Binding-site contacts:
Ligand atom C1A contacts residue PHE179 of chain 13.A at 3.5 Å (hydrophobic).
Ligand atom O1B contacts residue ILE98 of chain 13.A at 2.9 Å.
Ligand atom C2A contacts residue PHE179 of chain 13.A at 3.3 Å (hydrophobic).
Ligand atom C1A contacts residue TYR144 of chain 13.A at 3.1 Å (hydrophobic).
Ligand atom CM4 contacts residue PHE179 of chain 13.A at 3.9 Å (hydrophobic).
Ligand atom O1 contacts residue LEU100 of chain 13.A at 4.0 Å.
Ligand atom CM3 contacts residue TYR190 of chain 13.A at 3.9 Å (hydrophobic).
Ligand atom C6B contacts residue LEU181 of chain 13.A at 3.3 Å (hydrophobic).
Ligand atom CM6 contacts residue LEU181 of chain 13.A at 3.7 Å (hydrophobic).
Ligand atom O5A contacts residue ALA166 of chain 13.A at 3.9 Å.
Ligand atom C2C contacts residue ILE98 of chain 13.A at 4.0 Å (hydrophobic).
Ligand atom N2 contacts residue MET214 of chain 13.A at 3.8 Å.
Ligand atom C4A contacts residue PHE179 of chain 13.A at 3.3 Å (hydrophobic).
Ligand atom CM2 contacts residue ILE122 of chain 13.A at 3.7 Å (hydrophobic).
Ligand atom CM6 contacts residue TYR144 of chain 13.A at 3.7 Å (hydrophobic).
Ligand atom C2B contacts residue ILE98 of chain 13.A at 3.9 Å (hydrophobic).
Ligand atom C2B contacts residue ILE122 of chain 13.A at 3.9 Å (hydrophobic).
Ligand atom C4 contacts residue TYR190 of chain 13.A at 3.8 Å (hydrophobic).
Ligand atom C5B contacts residue TYR144 of chain 13.A at 3.6 Å (hydrophobic).
Ligand atom O5A contacts residue TYR144 of chain 13.A at 3.1 Å.
Ligand atom N2 contacts residue LEU100 of chain 13.A at 3.8 Å.
Ligand atom C5B contacts residue LEU181 of chain 13.A at 3.3 Å (hydrophobic).
Ligand atom C1C contacts residue MET214 of chain 13.A at 3.7 Å (hydrophobic).
Ligand atom C1B contacts residue ILE98 of chain 13.A at 3.6 Å (hydrophobic).
Ligand atom CM6 contacts residue LEU184 of chain 13.A at 3.4 Å (hydrophobic).
Ligand atom C5 contacts residue MET214 of chain 13.A at 3.6 Å (hydrophobic).
Ligand atom N3A contacts residue PHE179 of chain 13.A at 3.0 Å.
Ligand atom CM4 contacts residue TYR142 of chain 13.A at 3.1 Å (hydrophobic).
Ligand atom CM2 contacts residue ILE236 of chain 13.A at 4.0 Å (hydrophobic).
Ligand atom C2A contacts residue TYR144 of chain 13.A at 3.7 Å (hydrophobic).
Ligand atom CM4 contacts residue VAL168 of chain 13.A at 3.5 Å (hydrophobic).
Ligand atom N3A contacts residue LEU217 of chain 13.A at 3.4 Å.
Ligand atom O5A contacts residue PHE179 of chain 13.A at 3.7 Å.
Ligand atom C3 contacts residue LEU100 of chain 13.A at 3.9 Å (hydrophobic).
Ligand atom O1 contacts residue MET214 of chain 13.A at 3.2 Å.
Ligand atom C1B contacts residue LEU181 of chain 13.A at 3.8 Å (hydrophobic).
Ligand atom C6B contacts residue ILE98 of chain 13.A at 3.6 Å (hydrophobic).
Ligand atom C4B contacts residue PHE179 of chain 13.A at 3.9 Å (hydrophobic).
Ligand atom C4A contacts residue TYR144 of chain 13.A at 3.8 Å (hydrophobic).
Ligand atom C4B contacts residue LEU181 of chain 13.A at 3.8 Å (hydrophobic).

Sequence of chain 13.A:
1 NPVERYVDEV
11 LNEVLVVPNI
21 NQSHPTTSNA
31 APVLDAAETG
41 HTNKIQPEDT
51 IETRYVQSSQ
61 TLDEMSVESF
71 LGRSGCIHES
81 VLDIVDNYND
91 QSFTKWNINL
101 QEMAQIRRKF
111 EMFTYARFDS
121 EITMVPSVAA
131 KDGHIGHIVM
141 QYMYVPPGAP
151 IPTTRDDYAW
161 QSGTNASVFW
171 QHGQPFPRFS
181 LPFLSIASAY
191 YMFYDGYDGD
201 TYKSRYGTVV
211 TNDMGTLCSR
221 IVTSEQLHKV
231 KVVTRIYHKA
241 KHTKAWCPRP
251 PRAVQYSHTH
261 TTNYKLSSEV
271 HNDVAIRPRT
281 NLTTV

Sequence of chain 13.C:
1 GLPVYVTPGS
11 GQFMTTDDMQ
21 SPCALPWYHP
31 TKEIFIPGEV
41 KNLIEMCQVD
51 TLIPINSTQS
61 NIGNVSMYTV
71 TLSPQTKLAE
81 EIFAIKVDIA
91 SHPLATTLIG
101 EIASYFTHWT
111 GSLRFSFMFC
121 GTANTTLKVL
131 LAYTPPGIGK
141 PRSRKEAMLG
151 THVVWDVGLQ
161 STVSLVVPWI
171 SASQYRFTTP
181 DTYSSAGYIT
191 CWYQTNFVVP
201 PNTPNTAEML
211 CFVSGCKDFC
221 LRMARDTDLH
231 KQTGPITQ

A small-molecule ligand and the protein it binds are described below.
Small molecule (SMILES): Cc1cc(CCCOc2c(C)cc(-c3coc(C)n3)cc2C)on1